A small-molecule ligand and the protein it binds are described below.
Small molecule (SMILES): OC[C@H]1O[C@@H](O)[C@H](F)[C@@H](O)[C@@H]1O

Binding-site contacts:
Ligand atom O4 contacts residue VAL546 of chain 1.F at 2.6 Å (h-bond).
Ligand atom O1 contacts residue ASP452 of chain 1.F at 3.2 Å (salt-bridge).
Ligand atom O3 contacts residue FAD1 of chain 1.T at 3.1 Å.
Ligand atom C1 contacts residue GLN448 of chain 1.F at 4.0 Å.
Ligand atom C4 contacts residue HIS548 of chain 1.F at 3.4 Å.
Ligand atom C5 contacts residue VAL546 of chain 1.F at 4.0 Å (hydrophobic).
Ligand atom O1 contacts residue HIS450 of chain 1.F at 3.4 Å.
Ligand atom O1 contacts residue GLN448 of chain 1.F at 3.3 Å (h-bond).
Ligand atom C4 contacts residue PHE474 of chain 1.F at 4.2 Å (hydrophobic).
Ligand atom C2 contacts residue THR169 of chain 1.F at 4.0 Å.
Ligand atom C1 contacts residue ARG472 of chain 1.F at 4.0 Å.
Ligand atom C4 contacts residue VAL546 of chain 1.F at 3.3 Å (hydrophobic).
Ligand atom O1 contacts residue ARG472 of chain 1.F at 3.2 Å.
Ligand atom C2 contacts residue GLN448 of chain 1.F at 3.7 Å.
Ligand atom C4 contacts residue FAD1 of chain 1.T at 3.9 Å.
Ligand atom C6 contacts residue VAL546 of chain 1.F at 3.6 Å (hydrophobic).
Ligand atom C3 contacts residue FAD1 of chain 1.T at 3.3 Å.
Ligand atom O3 contacts residue HIS548 of chain 1.F at 2.2 Å (h-bond).
Ligand atom F2 contacts residue ALA171 of chain 1.F at 4.0 Å.
Ligand atom C1 contacts residue ASP452 of chain 1.F at 4.0 Å.
Ligand atom C2 contacts residue ASN593 of chain 1.F at 3.6 Å.
Ligand atom C2 contacts residue FAD1 of chain 1.T at 3.8 Å.
Ligand atom O1 contacts residue THR169 of chain 1.F at 3.9 Å.
Ligand atom C3 contacts residue PHE474 of chain 1.F at 4.2 Å (hydrophobic).
Ligand atom C6 contacts residue LEU361 of chain 1.F at 4.2 Å (hydrophobic).
Ligand atom C3 contacts residue ASN593 of chain 1.F at 3.7 Å.
Ligand atom F2 contacts residue THR169 of chain 1.F at 3.4 Å.
Ligand atom O3 contacts residue ASN593 of chain 1.F at 2.8 Å (h-bond).
Ligand atom F2 contacts residue GLN448 of chain 1.F at 3.1 Å.
Ligand atom O5 contacts residue ASP452 of chain 1.F at 4.2 Å.
Ligand atom C1 contacts residue THR169 of chain 1.F at 3.6 Å.
Ligand atom O4 contacts residue HIS548 of chain 1.F at 3.2 Å (h-bond).
Ligand atom C6 contacts residue LEU545 of chain 1.F at 3.9 Å (hydrophobic).
Ligand atom C3 contacts residue HIS548 of chain 1.F at 3.3 Å.
Ligand atom F2 contacts residue FAD1 of chain 1.T at 2.8 Å.
Ligand atom C2 contacts residue PHE474 of chain 1.F at 3.9 Å (hydrophobic).
Ligand atom F2 contacts residue ASN593 of chain 1.F at 3.2 Å.
Ligand atom O4 contacts residue FAD1 of chain 1.T at 3.4 Å.
Ligand atom O6 contacts residue LEU545 of chain 1.F at 4.0 Å.
Ligand atom O5 contacts residue ARG472 of chain 1.F at 3.9 Å.

Sequence of chain 1.F:
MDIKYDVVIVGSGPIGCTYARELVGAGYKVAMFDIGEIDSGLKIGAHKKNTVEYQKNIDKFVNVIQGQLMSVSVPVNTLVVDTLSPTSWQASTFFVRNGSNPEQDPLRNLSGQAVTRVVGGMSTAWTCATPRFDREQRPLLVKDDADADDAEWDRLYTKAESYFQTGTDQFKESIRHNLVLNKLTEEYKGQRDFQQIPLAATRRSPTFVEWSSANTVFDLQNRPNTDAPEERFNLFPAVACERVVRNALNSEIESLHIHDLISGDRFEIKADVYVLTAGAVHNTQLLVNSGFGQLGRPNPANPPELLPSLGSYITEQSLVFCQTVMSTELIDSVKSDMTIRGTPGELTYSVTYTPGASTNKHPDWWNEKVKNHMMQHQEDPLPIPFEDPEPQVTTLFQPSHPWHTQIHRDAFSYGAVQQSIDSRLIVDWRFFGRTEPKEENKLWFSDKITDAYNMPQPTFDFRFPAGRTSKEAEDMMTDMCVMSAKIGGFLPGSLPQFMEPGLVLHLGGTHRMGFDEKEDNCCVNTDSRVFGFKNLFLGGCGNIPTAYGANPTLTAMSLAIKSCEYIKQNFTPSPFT